Binding-site contacts:
Ligand atom C4 contacts residue GLY199 of chain 1.B at 3.6 Å.
Ligand atom C8 contacts residue LEU190 of chain 1.B at 3.6 Å (hydrophobic).
Ligand atom S1 contacts residue VAL196 of chain 1.B at 3.7 Å.
Ligand atom C19 contacts residue TRP358 of chain 1.B at 3.9 Å (hydrophobic).
Ligand atom C10 contacts residue SER120 of chain 1.B at 3.6 Å.
Ligand atom S2 contacts residue THR121 of chain 1.B at 3.9 Å.
Ligand atom C8 contacts residue ASN365 of chain 1.B at 3.1 Å.
Ligand atom C16 contacts residue TRP358 of chain 1.B at 3.7 Å (hydrophobic).
Ligand atom C14 contacts residue PHE361 of chain 1.B at 3.9 Å (hydrophobic).
Ligand atom C20 contacts residue PHE361 of chain 1.B at 3.7 Å (hydrophobic).
Ligand atom C3 contacts residue GLY199 of chain 1.B at 3.8 Å.
Ligand atom C16 contacts residue SER120 of chain 1.B at 3.6 Å.
Ligand atom C7 contacts residue SER120 of chain 1.B at 3.5 Å.
Ligand atom C15 contacts residue SER120 of chain 1.B at 3.1 Å.
Ligand atom C10 contacts residue PHE362 of chain 1.B at 3.4 Å (hydrophobic).
Ligand atom C14 contacts residue ASP116 of chain 1.B at 3.2 Å.
Ligand atom C17 contacts residue ASP116 of chain 1.B at 3.1 Å.
Ligand atom S2 contacts residue VAL117 of chain 1.B at 3.3 Å (h-bond).
Ligand atom C9 contacts residue PHE362 of chain 1.B at 3.9 Å (hydrophobic).
Ligand atom C19 contacts residue SER120 of chain 1.B at 3.5 Å.
Ligand atom C1 contacts residue VAL117 of chain 1.B at 3.9 Å (hydrophobic).
Ligand atom C5 contacts residue TRP112 of chain 1.B at 3.2 Å (hydrophobic).
Ligand atom S2 contacts residue SER203 of chain 1.B at 3.8 Å.
Ligand atom C12 contacts residue LEU190 of chain 1.B at 3.8 Å (hydrophobic).
Ligand atom S1 contacts residue ASN365 of chain 1.B at 3.1 Å (h-bond).
Ligand atom C8 contacts residue VAL196 of chain 1.B at 3.7 Å (hydrophobic).
Ligand atom C9 contacts residue LEU190 of chain 1.B at 3.9 Å (hydrophobic).
Ligand atom C18 contacts residue ASP116 of chain 1.B at 3.5 Å.
Ligand atom C13 contacts residue THR121 of chain 1.B at 3.8 Å.
Ligand atom C20 contacts residue PHE362 of chain 1.B at 3.7 Å (hydrophobic).
Ligand atom C16 contacts residue PHE362 of chain 1.B at 3.3 Å (hydrophobic).
Ligand atom C4 contacts residue SER200 of chain 1.B at 3.8 Å.
Ligand atom C17 contacts residue VAL117 of chain 1.B at 3.5 Å (hydrophobic).
Ligand atom S1 contacts residue SER200 of chain 1.B at 3.6 Å.
Ligand atom C19 contacts residue PHE362 of chain 1.B at 3.8 Å (hydrophobic).
Ligand atom N1 contacts residue ASP116 of chain 1.B at 3.6 Å.
Ligand atom N2 contacts residue ASP116 of chain 1.B at 3.0 Å (salt-bridge).
Ligand atom C13 contacts residue SER120 of chain 1.B at 3.4 Å.
Ligand atom C11 contacts residue ASP116 of chain 1.B at 3.5 Å.
Ligand atom C13 contacts residue SER203 of chain 1.B at 3.3 Å.

Sequence of chain 1.B:
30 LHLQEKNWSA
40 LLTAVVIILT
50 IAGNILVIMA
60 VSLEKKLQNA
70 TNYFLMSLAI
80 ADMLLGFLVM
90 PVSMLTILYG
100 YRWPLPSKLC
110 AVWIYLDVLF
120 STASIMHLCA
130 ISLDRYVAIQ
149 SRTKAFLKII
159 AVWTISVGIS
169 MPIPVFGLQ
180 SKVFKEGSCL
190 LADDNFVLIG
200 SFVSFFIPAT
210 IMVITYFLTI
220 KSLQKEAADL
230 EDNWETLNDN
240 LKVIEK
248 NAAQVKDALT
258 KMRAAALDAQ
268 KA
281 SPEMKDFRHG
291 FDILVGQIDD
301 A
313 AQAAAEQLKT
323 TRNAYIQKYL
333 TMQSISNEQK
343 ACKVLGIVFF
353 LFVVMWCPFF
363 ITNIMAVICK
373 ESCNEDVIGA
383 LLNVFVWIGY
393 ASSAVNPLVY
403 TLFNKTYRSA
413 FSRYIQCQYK

A protein and the small-molecule ligand that binds it are described below.
Small molecule (SMILES): CSc1ccc2c(c1)[C@@H](N1CCN(C)CC1)Cc1ccccc1S2